Sequence of chain 1.A:
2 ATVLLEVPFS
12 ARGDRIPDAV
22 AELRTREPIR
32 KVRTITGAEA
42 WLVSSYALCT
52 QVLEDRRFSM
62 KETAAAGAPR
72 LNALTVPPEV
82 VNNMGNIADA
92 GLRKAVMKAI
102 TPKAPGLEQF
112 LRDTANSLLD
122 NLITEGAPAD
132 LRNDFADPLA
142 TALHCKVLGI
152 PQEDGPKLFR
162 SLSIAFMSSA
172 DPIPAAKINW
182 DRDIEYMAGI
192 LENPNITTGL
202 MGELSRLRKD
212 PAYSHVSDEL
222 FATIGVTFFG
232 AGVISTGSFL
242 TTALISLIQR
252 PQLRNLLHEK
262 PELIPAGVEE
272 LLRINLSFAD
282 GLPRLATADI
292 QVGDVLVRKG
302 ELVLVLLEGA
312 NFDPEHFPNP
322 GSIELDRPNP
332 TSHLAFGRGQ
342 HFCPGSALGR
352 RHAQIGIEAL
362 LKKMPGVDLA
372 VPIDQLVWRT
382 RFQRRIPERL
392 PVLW

Binding-site contacts:
Ligand atom OHB contacts residue PHE167 of chain 1.A at 4.2 Å.
Ligand atom CBA contacts residue HEM1 of chain 1.B at 3.8 Å.
Ligand atom OHB contacts residue ALA166 of chain 1.A at 3.6 Å.
Ligand atom CGB contacts residue PHE167 of chain 1.A at 4.3 Å (hydrophobic).
Ligand atom CB contacts residue HEM1 of chain 1.B at 4.0 Å.
Ligand atom CBA contacts residue MET61 of chain 1.A at 3.6 Å (hydrophobic).
Ligand atom CD3 contacts residue THR228 of chain 1.A at 3.5 Å.
Ligand atom OB contacts residue ASN84 of chain 1.A at 3.0 Å (h-bond).
Ligand atom CB contacts residue VAL81 of chain 1.A at 4.3 Å (hydrophobic).
Ligand atom CGB contacts residue THR228 of chain 1.A at 4.2 Å.
Ligand atom OA contacts residue VAL81 of chain 1.A at 4.2 Å.
Ligand atom CZB contacts residue VAL77 of chain 1.A at 3.7 Å (hydrophobic).
Ligand atom OHB contacts residue TRP181 of chain 1.A at 4.3 Å.
Ligand atom CE3 contacts residue TRP181 of chain 1.A at 4.4 Å (hydrophobic).
Ligand atom NA contacts residue VAL82 of chain 1.A at 4.0 Å.
Ligand atom CAB contacts residue ASN84 of chain 1.A at 4.3 Å.
Ligand atom CE4 contacts residue PHE167 of chain 1.A at 4.0 Å (hydrophobic).
Ligand atom CE4 contacts residue VAL77 of chain 1.A at 3.6 Å (hydrophobic).
Ligand atom CAA contacts residue MET61 of chain 1.A at 3.9 Å (hydrophobic).
Ligand atom CD4 contacts residue VAL77 of chain 1.A at 4.3 Å (hydrophobic).
Ligand atom CD4 contacts residue PHE167 of chain 1.A at 4.1 Å (hydrophobic).
Ligand atom CD3 contacts residue PHE167 of chain 1.A at 4.0 Å (hydrophobic).
Ligand atom OHB contacts residue VAL77 of chain 1.A at 3.8 Å.
Ligand atom CE3 contacts residue PHE167 of chain 1.A at 3.8 Å (hydrophobic).
Ligand atom CZB contacts residue PHE167 of chain 1.A at 3.8 Å (hydrophobic).
Ligand atom CAA contacts residue VAL82 of chain 1.A at 3.5 Å (hydrophobic).
Ligand atom CAA contacts residue HEM1 of chain 1.B at 3.8 Å.
Ligand atom CBB contacts residue THR228 of chain 1.A at 4.4 Å.
Ligand atom NB contacts residue VAL81 of chain 1.A at 3.8 Å.
Ligand atom CE3 contacts residue THR228 of chain 1.A at 3.9 Å.
Ligand atom CA contacts residue VAL82 of chain 1.A at 3.9 Å (hydrophobic).
Ligand atom OA contacts residue VAL82 of chain 1.A at 3.5 Å.
Ligand atom OB contacts residue HEM1 of chain 1.B at 3.5 Å.
Ligand atom CB contacts residue ASN84 of chain 1.A at 3.6 Å.
Ligand atom NA contacts residue ASN84 of chain 1.A at 4.1 Å.
Ligand atom NA contacts residue HEM1 of chain 1.B at 3.1 Å (h-bond).
Ligand atom CE4 contacts residue THR76 of chain 1.A at 4.2 Å.
Ligand atom CAB contacts residue THR228 of chain 1.A at 4.3 Å.
Ligand atom CAB contacts residue VAL81 of chain 1.A at 4.2 Å (hydrophobic).
Ligand atom CA contacts residue VAL81 of chain 1.A at 3.9 Å (hydrophobic).

The protein below binds the small molecule below.
Small molecule (SMILES): C[C@@H]1NC(=O)[C@H](Cc2ccc(O)cc2)NC1=O